Binding-site contacts:
Ligand atom N2 contacts residue THR117 of chain 1.A at 3.1 Å (h-bond).
Ligand atom C5 contacts residue ASP88 of chain 1.A at 4.2 Å.
Ligand atom C4 contacts residue ASP88 of chain 1.A at 3.5 Å.
Ligand atom N2 contacts residue ALA43 of chain 1.A at 4.0 Å.
Ligand atom C6 contacts residue PHE106 of chain 1.A at 3.8 Å (hydrophobic).
Ligand atom O6 contacts residue PHE106 of chain 1.A at 4.0 Å.
Ligand atom O3 contacts residue ALA43 of chain 1.A at 2.7 Å (h-bond).
Ligand atom O1 contacts residue SER116 of chain 1.A at 4.1 Å.
Ligand atom O5 contacts residue THR117 of chain 1.A at 4.1 Å.
Ligand atom O5 contacts residue TRP109 of chain 1.A at 4.0 Å.
Ligand atom C8 contacts residue ASN44 of chain 1.A at 3.6 Å.
Ligand atom C1 contacts residue THR117 of chain 1.A at 3.6 Å.
Ligand atom C5 contacts residue TRP109 of chain 1.A at 3.6 Å (hydrophobic).
Ligand atom O4 contacts residue THR89 of chain 1.A at 3.2 Å (h-bond).
Ligand atom O3 contacts residue THR89 of chain 1.A at 2.7 Å (h-bond).
Ligand atom C4 contacts residue GLY119 of chain 1.A at 3.8 Å.
Ligand atom C3 contacts residue ALA43 of chain 1.A at 3.6 Å (hydrophobic).
Ligand atom C6 contacts residue TRP109 of chain 1.A at 3.5 Å (hydrophobic).
Ligand atom O4 contacts residue GLY119 of chain 1.A at 2.7 Å (h-bond).
Ligand atom C5 contacts residue THR117 of chain 1.A at 3.7 Å.
Ligand atom O6 contacts residue ASP88 of chain 1.A at 2.6 Å (salt-bridge).
Ligand atom C4 contacts residue THR89 of chain 1.A at 3.6 Å.
Ligand atom O4 contacts residue ASP88 of chain 1.A at 2.7 Å (salt-bridge).
Ligand atom O3 contacts residue THR117 of chain 1.A at 4.2 Å.
Ligand atom C4 contacts residue THR117 of chain 1.A at 4.0 Å.
Ligand atom C1 contacts residue TRP109 of chain 1.A at 4.2 Å (hydrophobic).
Ligand atom O3 contacts residue GLY119 of chain 1.A at 3.5 Å (h-bond).
Ligand atom C3 contacts residue GLN118 of chain 1.A at 4.3 Å.
Ligand atom C3 contacts residue THR117 of chain 1.A at 3.4 Å.
Ligand atom O4 contacts residue GLN118 of chain 1.A at 3.1 Å (h-bond).
Ligand atom C3 contacts residue GLY119 of chain 1.A at 3.8 Å.
Ligand atom C5 contacts residue GLN118 of chain 1.A at 4.0 Å.
Ligand atom C6 contacts residue ASP88 of chain 1.A at 3.4 Å.
Ligand atom C3 contacts residue THR89 of chain 1.A at 3.7 Å.
Ligand atom C7 contacts residue THR117 of chain 1.A at 3.6 Å.
Ligand atom C8 contacts residue THR117 of chain 1.A at 3.5 Å.
Ligand atom O3 contacts residue GLN118 of chain 1.A at 4.3 Å.
Ligand atom C6 contacts residue GLN118 of chain 1.A at 3.9 Å.
Ligand atom C2 contacts residue THR117 of chain 1.A at 4.1 Å.
Ligand atom O4 contacts residue THR117 of chain 1.A at 4.1 Å.

A small-molecule ligand and the protein it binds are described below.
Small molecule (SMILES): CC(=O)N[C@@H]1[C@@H](O)[C@H](O)[C@@H](CO)O[C@H]1O

Sequence of chain 1.A:
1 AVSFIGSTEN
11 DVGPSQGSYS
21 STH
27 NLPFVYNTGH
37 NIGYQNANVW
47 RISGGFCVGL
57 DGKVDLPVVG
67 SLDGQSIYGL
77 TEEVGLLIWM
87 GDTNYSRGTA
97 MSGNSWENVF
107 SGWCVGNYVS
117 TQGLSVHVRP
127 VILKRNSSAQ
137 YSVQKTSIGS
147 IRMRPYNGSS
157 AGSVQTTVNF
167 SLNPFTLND